A small-molecule ligand and the protein it binds are described below.
Small molecule (SMILES): Nc1nc2c(ncn2[C@@H]2O[C@H](CO[P](=O)(O)O[P](=O)(O)NP(=O)(O)O)[C@@H](O)[C@H]2O)c(=O)[nH]1

Binding-site contacts:
Ligand atom N3B contacts residue MG1 of chain 1.B at 3.4 Å.
Ligand atom O6 contacts residue LYS117 of chain 1.A at 3.4 Å.
Ligand atom N1 contacts residue ASP119 of chain 1.A at 3.0 Å (salt-bridge).
Ligand atom O3G contacts residue LYS16 of chain 1.A at 2.7 Å (salt-bridge).
Ligand atom O3A contacts residue GLY15 of chain 1.A at 3.1 Å (h-bond).
Ligand atom O2B contacts residue LYS16 of chain 1.A at 3.4 Å (salt-bridge).
Ligand atom O2' contacts residue PHE28 of chain 1.A at 3.4 Å.
Ligand atom O3G contacts residue GLY13 of chain 1.A at 3.6 Å (h-bond).
Ligand atom O3G contacts residue PRO12 of chain 1.A at 3.4 Å.
Ligand atom C8 contacts residue ALA18 of chain 1.A at 3.5 Å (hydrophobic).
Ligand atom N2 contacts residue ASP119 of chain 1.A at 3.0 Å (salt-bridge).
Ligand atom O1B contacts residue GLY13 of chain 1.A at 3.5 Å (h-bond).
Ligand atom O2B contacts residue MG1 of chain 1.B at 2.3 Å.
Ligand atom O1A contacts residue GLY15 of chain 1.A at 3.4 Å.
Ligand atom O2G contacts residue THR35 of chain 1.A at 3.2 Å (h-bond).
Ligand atom PB contacts residue MG1 of chain 1.B at 3.3 Å.
Ligand atom O1B contacts residue VAL14 of chain 1.A at 3.1 Å (h-bond).
Ligand atom O1B contacts residue GLY15 of chain 1.A at 3.0 Å (h-bond).
Ligand atom O3A contacts residue GLY13 of chain 1.A at 3.6 Å.
Ligand atom O1A contacts residue ALA18 of chain 1.A at 2.8 Å (h-bond).
Ligand atom O6 contacts residue ASN116 of chain 1.A at 3.2 Å (h-bond).
Ligand atom O3G contacts residue GLY60 of chain 1.A at 3.2 Å (h-bond).
Ligand atom O6 contacts residue LYS147 of chain 1.A at 3.6 Å (salt-bridge).
Ligand atom O2B contacts residue SER17 of chain 1.A at 3.0 Å (h-bond).
Ligand atom N2 contacts residue LEU120 of chain 1.A at 3.4 Å.
Ligand atom N3B contacts residue GLY13 of chain 1.A at 3.2 Å (h-bond).
Ligand atom O1A contacts residue SER17 of chain 1.A at 3.4 Å.
Ligand atom PG contacts residue MG1 of chain 1.B at 3.2 Å.
Ligand atom O1B contacts residue LYS16 of chain 1.A at 2.9 Å (salt-bridge).
Ligand atom O4' contacts residue LYS117 of chain 1.A at 3.1 Å (salt-bridge).
Ligand atom N7 contacts residue ALA18 of chain 1.A at 3.6 Å.
Ligand atom O2' contacts residue VAL29 of chain 1.A at 2.7 Å (h-bond).
Ligand atom O1G contacts residue PRO34 of chain 1.A at 3.6 Å.
Ligand atom O2G contacts residue MG1 of chain 1.B at 2.2 Å.
Ligand atom O6 contacts residue SER145 of chain 1.A at 3.5 Å.
Ligand atom O6 contacts residue ALA146 of chain 1.A at 2.8 Å (h-bond).
Ligand atom N7 contacts residue ASN116 of chain 1.A at 3.2 Å (h-bond).
Ligand atom C2' contacts residue VAL29 of chain 1.A at 3.6 Å (hydrophobic).
Ligand atom C5' contacts residue GLY13 of chain 1.A at 3.6 Å.
Ligand atom O2' contacts residue ASP30 of chain 1.A at 3.4 Å.

Sequence of chain 1.A:
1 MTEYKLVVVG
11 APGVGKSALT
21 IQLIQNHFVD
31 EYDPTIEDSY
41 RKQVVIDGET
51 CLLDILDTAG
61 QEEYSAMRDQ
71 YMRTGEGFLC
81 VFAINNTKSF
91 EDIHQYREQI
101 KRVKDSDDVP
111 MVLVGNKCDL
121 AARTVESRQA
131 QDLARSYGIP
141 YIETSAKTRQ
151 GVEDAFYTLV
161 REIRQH